Binding-site contacts:
Ligand atom O3S contacts residue ARG224 of chain 44.A at 2.9 Å (salt-bridge).
Ligand atom O2S contacts residue GLY222 of chain 44.A at 3.3 Å (h-bond).
Ligand atom O3S contacts residue TRP374 of chain 44.A at 3.3 Å.
Ligand atom C8 contacts residue C151 of chain 44.D at 3.7 Å.
Ligand atom O3S contacts residue PHE223 of chain 44.A at 3.9 Å.
Ligand atom O3S contacts residue GLY222 of chain 44.A at 2.9 Å (h-bond).
Ligand atom O1S contacts residue PHE223 of chain 44.A at 4.5 Å.
Ligand atom C2 contacts residue TRP374 of chain 44.A at 4.1 Å (hydrophobic).
Ligand atom C13 contacts residue C151 of chain 44.D at 4.5 Å.
Ligand atom C7 contacts residue C151 of chain 44.D at 3.4 Å.
Ligand atom S1 contacts residue LYS215 of chain 44.A at 4.1 Å.
Ligand atom C10 contacts residue C151 of chain 44.D at 3.4 Å.
Ligand atom S1 contacts residue ARG224 of chain 44.A at 4.3 Å.
Ligand atom C12 contacts residue C151 of chain 44.D at 3.4 Å.
Ligand atom S1 contacts residue GLY222 of chain 44.A at 3.0 Å (h-bond).
Ligand atom C3 contacts residue TRP374 of chain 44.A at 4.3 Å (hydrophobic).
Ligand atom O1S contacts residue TRP374 of chain 44.A at 4.3 Å.
Ligand atom C1 contacts residue TRP374 of chain 44.A at 3.6 Å (hydrophobic).
Ligand atom S1 contacts residue TRP374 of chain 44.A at 4.0 Å.
Ligand atom C16 contacts residue ASP229 of chain 44.A at 4.3 Å.
Ligand atom O1S contacts residue LYS215 of chain 44.A at 2.7 Å (salt-bridge).
Ligand atom O2S contacts residue ARG224 of chain 44.A at 4.5 Å.
Ligand atom C6 contacts residue C151 of chain 44.D at 4.2 Å.
Ligand atom O1S contacts residue GLY222 of chain 44.A at 2.3 Å (h-bond).
Ligand atom C5 contacts residue C151 of chain 44.D at 4.0 Å.
Ligand atom C9 contacts residue C151 of chain 44.D at 3.4 Å.
Ligand atom C11 contacts residue C151 of chain 44.D at 3.5 Å.

Sequence of chain 44.A:
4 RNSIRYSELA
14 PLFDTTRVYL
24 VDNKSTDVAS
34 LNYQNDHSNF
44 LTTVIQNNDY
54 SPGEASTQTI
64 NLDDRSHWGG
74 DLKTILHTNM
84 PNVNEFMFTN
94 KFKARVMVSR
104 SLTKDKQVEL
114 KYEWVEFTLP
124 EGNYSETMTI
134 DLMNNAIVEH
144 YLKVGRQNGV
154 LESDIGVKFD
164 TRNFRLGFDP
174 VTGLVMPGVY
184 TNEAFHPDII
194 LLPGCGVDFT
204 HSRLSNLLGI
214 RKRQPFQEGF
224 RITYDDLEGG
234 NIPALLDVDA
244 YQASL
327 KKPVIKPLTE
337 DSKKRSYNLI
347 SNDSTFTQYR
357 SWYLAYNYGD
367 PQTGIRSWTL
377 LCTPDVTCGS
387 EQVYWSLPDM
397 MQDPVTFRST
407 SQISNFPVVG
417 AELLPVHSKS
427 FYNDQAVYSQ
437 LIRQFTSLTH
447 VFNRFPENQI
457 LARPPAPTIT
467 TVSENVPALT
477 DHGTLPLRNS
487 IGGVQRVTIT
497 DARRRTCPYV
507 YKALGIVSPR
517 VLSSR

The protein below binds the small molecule below.
Small molecule (SMILES): CCCCCCCCCCCC[N+](C)(C)CCCS(=O)(=O)O